Sequence of chain 1.B:
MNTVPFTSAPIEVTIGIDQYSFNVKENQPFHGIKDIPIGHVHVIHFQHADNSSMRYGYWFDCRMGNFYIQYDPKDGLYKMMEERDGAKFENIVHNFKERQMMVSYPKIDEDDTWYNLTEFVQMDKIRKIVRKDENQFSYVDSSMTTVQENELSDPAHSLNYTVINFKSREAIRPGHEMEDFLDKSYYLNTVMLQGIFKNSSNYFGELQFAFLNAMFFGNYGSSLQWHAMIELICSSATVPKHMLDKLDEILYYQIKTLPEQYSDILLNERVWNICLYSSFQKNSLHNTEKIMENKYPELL

Binding-site contacts:
Ligand atom C6 contacts residue MET223 of chain 1.B at 3.9 Å (hydrophobic).
Ligand atom O contacts residue ARG59 of chain 1.B at 3.7 Å.
Ligand atom O1 contacts residue ARG59 of chain 1.B at 3.8 Å.
Ligand atom C3 contacts residue TYR270 of chain 1.B at 4.0 Å (hydrophobic).
Ligand atom C contacts residue TYR270 of chain 1.B at 4.2 Å (hydrophobic).
Ligand atom N contacts residue ARG59 of chain 1.B at 3.8 Å.
Ligand atom C2 contacts residue GLY226 of chain 1.B at 3.9 Å.
Ligand atom C7 contacts residue ARG59 of chain 1.B at 3.8 Å.
Ligand atom C1 contacts residue MET223 of chain 1.B at 3.8 Å (hydrophobic).
Ligand atom C8 contacts residue TYR270 of chain 1.B at 3.4 Å (hydrophobic).
Ligand atom O1 contacts residue MET223 of chain 1.B at 3.0 Å (h-bond).
Ligand atom C7 contacts residue TYR270 of chain 1.B at 3.6 Å (hydrophobic).
Ligand atom C8 contacts residue ARG59 of chain 1.B at 4.3 Å.
Ligand atom N contacts residue TYR270 of chain 1.B at 3.4 Å (h-bond).
Ligand atom C5 contacts residue TYR270 of chain 1.B at 3.2 Å (hydrophobic).
Ligand atom C1 contacts residue ILE273 of chain 1.B at 4.1 Å (hydrophobic).
Ligand atom C6 contacts residue TYR270 of chain 1.B at 3.6 Å (hydrophobic).
Ligand atom O1 contacts residue PHE224 of chain 1.B at 4.1 Å.
Ligand atom C2 contacts residue ARG59 of chain 1.B at 4.1 Å.
Ligand atom N2 contacts residue ARG59 of chain 1.B at 3.6 Å.
Ligand atom C2 contacts residue PHE225 of chain 1.B at 4.2 Å (hydrophobic).
Ligand atom O1 contacts residue TYR270 of chain 1.B at 4.1 Å.
Ligand atom O contacts residue TYR270 of chain 1.B at 3.0 Å (h-bond).
Ligand atom C6 contacts residue ARG59 of chain 1.B at 3.6 Å.
Ligand atom C contacts residue LEU274 of chain 1.B at 3.8 Å (hydrophobic).
Ligand atom C4 contacts residue TYR270 of chain 1.B at 4.0 Å (hydrophobic).
Ligand atom N contacts residue GLN51 of chain 1.B at 4.0 Å.
Ligand atom C2 contacts residue MET223 of chain 1.B at 3.4 Å (hydrophobic).
Ligand atom C1 contacts residue TYR270 of chain 1.B at 3.6 Å (hydrophobic).
Ligand atom C contacts residue GLY226 of chain 1.B at 3.6 Å.
Ligand atom N1 contacts residue TYR270 of chain 1.B at 3.3 Å.
Ligand atom C contacts residue MET223 of chain 1.B at 3.9 Å (hydrophobic).
Ligand atom C3 contacts residue ARG59 of chain 1.B at 3.5 Å.
Ligand atom C8 contacts residue GLN51 of chain 1.B at 3.5 Å.
Ligand atom N1 contacts residue ARG59 of chain 1.B at 3.5 Å.
Ligand atom C contacts residue ILE273 of chain 1.B at 3.6 Å (hydrophobic).
Ligand atom C5 contacts residue ARG59 of chain 1.B at 3.5 Å.
Ligand atom C4 contacts residue ARG59 of chain 1.B at 3.4 Å.
Ligand atom C contacts residue ALA222 of chain 1.B at 3.8 Å (hydrophobic).
Ligand atom C3 contacts residue MET223 of chain 1.B at 4.2 Å (hydrophobic).

This small molecule binds to this protein.
Small molecule (SMILES): [H]/N=C1/C(CCC)C(=O)N(C)C(=O)N1C